The small molecule below binds the protein below.
Small molecule (SMILES): O=C(O)[C@H]1OC(=O)[C@H](O)[C@@H](O)[C@H]1O

Binding-site contacts:
Ligand atom O1 contacts residue HIS113 of chain 1.C at 3.4 Å.
Ligand atom C1 contacts residue SER75 of chain 1.C at 3.9 Å.
Ligand atom O1 contacts residue NAI1 of chain 1.N at 2.8 Å.
Ligand atom O4 contacts residue HIS113 of chain 1.C at 4.1 Å.
Ligand atom O6A contacts residue SER165 of chain 1.C at 2.8 Å (h-bond).
Ligand atom C1 contacts residue SER111 of chain 1.C at 4.0 Å.
Ligand atom O1 contacts residue SER111 of chain 1.C at 2.9 Å (h-bond).
Ligand atom C2 contacts residue TYR136 of chain 1.C at 4.2 Å (hydrophobic).
Ligand atom O5 contacts residue HIS113 of chain 1.C at 3.2 Å (h-bond).
Ligand atom C5 contacts residue NAI1 of chain 1.N at 3.7 Å.
Ligand atom C1 contacts residue HIS113 of chain 1.C at 3.5 Å.
Ligand atom O6B contacts residue GLY164 of chain 1.C at 3.6 Å.
Ligand atom C2 contacts residue NAI1 of chain 1.N at 3.7 Å.
Ligand atom O6A contacts residue GLY164 of chain 1.C at 3.7 Å.
Ligand atom C6 contacts residue ASN112 of chain 1.C at 4.0 Å.
Ligand atom O6B contacts residue SER165 of chain 1.C at 4.0 Å.
Ligand atom C6 contacts residue SER165 of chain 1.C at 3.6 Å.
Ligand atom C3 contacts residue NAI1 of chain 1.N at 4.0 Å.
Ligand atom O1 contacts residue SER75 of chain 1.C at 4.0 Å.
Ligand atom C5 contacts residue HIS113 of chain 1.C at 3.9 Å.
Ligand atom O6A contacts residue ARG174 of chain 1.C at 3.3 Å (salt-bridge).
Ligand atom O6B contacts residue HIS113 of chain 1.C at 3.1 Å (h-bond).
Ligand atom C2 contacts residue SER75 of chain 1.C at 3.1 Å.
Ligand atom O4 contacts residue PHE258 of chain 1.C at 3.4 Å.
Ligand atom O5 contacts residue GLY164 of chain 1.C at 3.7 Å.
Ligand atom O2 contacts residue NAI1 of chain 1.N at 3.2 Å.
Ligand atom O5 contacts residue NAI1 of chain 1.N at 3.1 Å.
Ligand atom O1 contacts residue TYR136 of chain 1.C at 2.5 Å (h-bond).
Ligand atom C3 contacts residue SER75 of chain 1.C at 4.2 Å.
Ligand atom C6 contacts residue GLY164 of chain 1.C at 3.5 Å.
Ligand atom C6 contacts residue ARG174 of chain 1.C at 3.6 Å.
Ligand atom C1 contacts residue TYR136 of chain 1.C at 3.7 Å (hydrophobic).
Ligand atom O5 contacts residue ASN112 of chain 1.C at 3.6 Å (h-bond).
Ligand atom O2 contacts residue TYR136 of chain 1.C at 3.7 Å.
Ligand atom O6B contacts residue ASN112 of chain 1.C at 3.1 Å (h-bond).
Ligand atom C6 contacts residue HIS113 of chain 1.C at 3.9 Å.
Ligand atom C1 contacts residue NAI1 of chain 1.N at 3.3 Å.
Ligand atom O2 contacts residue SER75 of chain 1.C at 2.8 Å (h-bond).
Ligand atom O6B contacts residue ARG174 of chain 1.C at 2.8 Å (salt-bridge).
Ligand atom C5 contacts residue GLY164 of chain 1.C at 3.7 Å.

Sequence of chain 1.C:
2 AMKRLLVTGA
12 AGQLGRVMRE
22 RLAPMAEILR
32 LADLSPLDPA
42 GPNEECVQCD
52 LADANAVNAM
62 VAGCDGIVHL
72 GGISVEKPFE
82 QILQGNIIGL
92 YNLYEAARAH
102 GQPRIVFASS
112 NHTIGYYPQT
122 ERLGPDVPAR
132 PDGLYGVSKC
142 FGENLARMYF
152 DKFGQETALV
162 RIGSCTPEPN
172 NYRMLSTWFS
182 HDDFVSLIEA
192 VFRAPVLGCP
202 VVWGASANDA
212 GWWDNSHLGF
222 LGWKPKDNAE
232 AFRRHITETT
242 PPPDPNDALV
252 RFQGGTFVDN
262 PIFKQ